Binding-site contacts:
Ligand atom OE2 contacts residue SER32 of chain 1.B at 2.8 Å (h-bond).
Ligand atom OE1 contacts residue HIS31 of chain 1.B at 3.3 Å.
Ligand atom CE1 contacts residue GLY96 of chain 1.B at 3.5 Å.
Ligand atom C contacts residue SER97 of chain 1.B at 3.6 Å.
Ligand atom N contacts residue SER97 of chain 1.B at 2.8 Å (h-bond).
Ligand atom NH1 contacts residue ASP56 of chain 1.A at 3.0 Å (salt-bridge).
Ligand atom NE2 contacts residue TYR37 of chain 1.B at 3.5 Å.
Ligand atom CE1 contacts residue TYR54 of chain 1.A at 3.5 Å (hydrophobic).
Ligand atom CD contacts residue SER32 of chain 1.B at 3.5 Å.
Ligand atom C contacts residue TYR54 of chain 1.A at 3.4 Å (hydrophobic).
Ligand atom CB contacts residue ARG60 of chain 1.A at 3.4 Å.
Ligand atom NH1 contacts residue ASP58 of chain 1.A at 3.0 Å (salt-bridge).
Ligand atom NH2 contacts residue ASP56 of chain 1.A at 2.9 Å (salt-bridge).
Ligand atom CE1 contacts residue ASP108 of chain 1.A at 3.2 Å.
Ligand atom C contacts residue ILE102 of chain 1.A at 3.5 Å (hydrophobic).
Ligand atom OD2 contacts residue THR103 of chain 1.A at 2.5 Å (h-bond).
Ligand atom CB contacts residue GLY96 of chain 1.B at 3.5 Å.
Ligand atom NH2 contacts residue TRP55 of chain 1.A at 3.2 Å.
Ligand atom CZ contacts residue ASP56 of chain 1.A at 3.5 Å.
Ligand atom CA contacts residue TYR54 of chain 1.A at 3.5 Å (hydrophobic).
Ligand atom O contacts residue THR103 of chain 1.A at 2.8 Å (h-bond).
Ligand atom NE2 contacts residue GLY96 of chain 1.B at 2.6 Å (h-bond).
Ligand atom CG contacts residue TYR37 of chain 1.B at 3.5 Å (hydrophobic).
Ligand atom O contacts residue TYR54 of chain 1.A at 2.6 Å (h-bond).
Ligand atom CD contacts residue ASP58 of chain 1.A at 3.3 Å.
Ligand atom O contacts residue HIS31 of chain 1.B at 2.9 Å (h-bond).
Ligand atom O contacts residue VAL99 of chain 1.B at 3.0 Å (h-bond).
Ligand atom CB contacts residue TYR37 of chain 1.B at 3.5 Å (hydrophobic).
Ligand atom CZ contacts residue TYR54 of chain 1.A at 3.1 Å (hydrophobic).
Ligand atom N contacts residue TYR54 of chain 1.A at 3.4 Å (h-bond).
Ligand atom ND1 contacts residue TYR37 of chain 1.B at 3.3 Å.
Ligand atom OE2 contacts residue HIS31 of chain 1.B at 3.4 Å.
Ligand atom CE1 contacts residue TYR37 of chain 1.B at 3.5 Å (hydrophobic).
Ligand atom CG contacts residue THR103 of chain 1.A at 3.1 Å.
Ligand atom OE1 contacts residue SER32 of chain 1.B at 2.5 Å (h-bond).
Ligand atom CB contacts residue TYR54 of chain 1.A at 3.2 Å (hydrophobic).
Ligand atom CD2 contacts residue TYR37 of chain 1.B at 3.5 Å (hydrophobic).
Ligand atom CE2 contacts residue TYR54 of chain 1.A at 3.2 Å (hydrophobic).
Ligand atom ND1 contacts residue ASP108 of chain 1.A at 2.6 Å (salt-bridge).
Ligand atom CA contacts residue SER97 of chain 1.B at 3.4 Å.

Sequence of chain 1.A:
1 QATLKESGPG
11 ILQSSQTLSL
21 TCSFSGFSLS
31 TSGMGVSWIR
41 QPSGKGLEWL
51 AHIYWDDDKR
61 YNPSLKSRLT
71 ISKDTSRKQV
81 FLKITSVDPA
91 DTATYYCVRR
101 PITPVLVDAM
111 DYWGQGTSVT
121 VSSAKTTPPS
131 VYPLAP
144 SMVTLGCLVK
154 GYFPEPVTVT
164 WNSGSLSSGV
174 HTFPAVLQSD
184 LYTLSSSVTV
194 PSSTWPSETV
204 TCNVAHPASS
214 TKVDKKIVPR

A small-molecule ligand and the protein it binds are described below.
Small molecule (SMILES): C[C@H](N)C(=O)N[C@@H](CCC(=O)O)C(=O)N[C@@H](Cc1ccccc1)C(=O)N[C@@H](CCCN=C(N)N)C(=O)N[C@@H](Cc1cnc[nH]1)C(=O)N[C@@H](CC(=O)O)C(=O)O

Sequence of chain 1.B:
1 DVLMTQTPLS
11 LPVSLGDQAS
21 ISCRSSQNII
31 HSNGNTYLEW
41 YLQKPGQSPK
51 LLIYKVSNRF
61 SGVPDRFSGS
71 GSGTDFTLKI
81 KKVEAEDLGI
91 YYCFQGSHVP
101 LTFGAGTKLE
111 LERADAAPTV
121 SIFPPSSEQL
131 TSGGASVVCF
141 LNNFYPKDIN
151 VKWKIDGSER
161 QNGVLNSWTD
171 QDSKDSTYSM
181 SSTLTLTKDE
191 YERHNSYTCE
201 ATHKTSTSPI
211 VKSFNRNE